The small molecule below binds the protein below.
Small molecule (SMILES): CCCCCC(=O)O

Binding-site contacts:
Ligand atom C6 contacts residue TRP79 of chain 1.A at 4.3 Å (hydrophobic).
Ligand atom C6 contacts residue PHE122 of chain 1.A at 3.4 Å (hydrophobic).
Ligand atom O contacts residue HIS110 of chain 1.A at 3.2 Å (h-bond).
Ligand atom CG contacts residue TRP20 of chain 1.A at 4.3 Å (hydrophobic).
Ligand atom OXT contacts residue NAP1 of chain 1.B at 3.1 Å.
Ligand atom C6 contacts residue VAL47 of chain 1.A at 3.7 Å (hydrophobic).
Ligand atom CA contacts residue NAP1 of chain 1.B at 4.3 Å.
Ligand atom O contacts residue TRP79 of chain 1.A at 4.4 Å.
Ligand atom OXT contacts residue HIS110 of chain 1.A at 3.1 Å (h-bond).
Ligand atom OXT contacts residue TRP20 of chain 1.A at 4.5 Å.
Ligand atom CG contacts residue VAL47 of chain 1.A at 4.1 Å (hydrophobic).
Ligand atom CB contacts residue TYR48 of chain 1.A at 4.1 Å (hydrophobic).
Ligand atom C contacts residue NAP1 of chain 1.B at 3.6 Å.
Ligand atom C contacts residue HIS110 of chain 1.A at 3.5 Å.
Ligand atom C contacts residue TRP111 of chain 1.A at 4.2 Å (hydrophobic).
Ligand atom OXT contacts residue TYR48 of chain 1.A at 3.2 Å (h-bond).
Ligand atom CB contacts residue TRP20 of chain 1.A at 3.2 Å (hydrophobic).
Ligand atom CD contacts residue TRP20 of chain 1.A at 4.2 Å (hydrophobic).
Ligand atom CD contacts residue VAL47 of chain 1.A at 4.3 Å (hydrophobic).
Ligand atom O contacts residue NAP1 of chain 1.B at 3.5 Å (h-bond).
Ligand atom CA contacts residue TRP20 of chain 1.A at 3.6 Å (hydrophobic).
Ligand atom C contacts residue TYR48 of chain 1.A at 4.3 Å (hydrophobic).
Ligand atom O contacts residue TRP111 of chain 1.A at 3.0 Å (h-bond).

Sequence of chain 1.A:
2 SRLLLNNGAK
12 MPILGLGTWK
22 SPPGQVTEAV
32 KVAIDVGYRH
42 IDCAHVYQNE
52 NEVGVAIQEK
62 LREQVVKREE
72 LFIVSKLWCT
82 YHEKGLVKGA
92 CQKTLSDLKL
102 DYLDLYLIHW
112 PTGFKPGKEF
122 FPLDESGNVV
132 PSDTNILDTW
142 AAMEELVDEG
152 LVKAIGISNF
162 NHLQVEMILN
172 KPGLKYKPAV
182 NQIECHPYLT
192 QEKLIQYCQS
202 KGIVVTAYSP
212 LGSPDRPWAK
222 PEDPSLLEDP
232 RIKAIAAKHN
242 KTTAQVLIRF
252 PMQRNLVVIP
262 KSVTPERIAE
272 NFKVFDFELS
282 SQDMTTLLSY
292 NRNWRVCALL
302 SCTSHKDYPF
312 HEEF